This protein binds this small molecule.
Small molecule (SMILES): Nc1ncnc2c1ncn2[C@@H]1O[C@H](COP(=O)(O)OP(=O)(O)OP(O)(O)=S)[C@@H](O)[C@H]1O

Binding-site contacts:
Ligand atom O2A contacts residue THR65 of chain 1.D at 2.5 Å (h-bond).
Ligand atom O1A contacts residue THR65 of chain 1.D at 3.4 Å.
Ligand atom O2G contacts residue LYS64 of chain 1.D at 2.6 Å (salt-bridge).
Ligand atom N7 contacts residue GLY63 of chain 1.D at 3.2 Å.
Ligand atom O3A contacts residue GLY61 of chain 1.D at 3.4 Å.
Ligand atom PB contacts residue LYS64 of chain 1.D at 3.5 Å.
Ligand atom O3A contacts residue LYS64 of chain 1.D at 3.5 Å (salt-bridge).
Ligand atom N1 contacts residue ILE264 of chain 1.D at 3.5 Å.
Ligand atom C5' contacts residue ARG309 of chain 1.D at 3.4 Å.
Ligand atom O3A contacts residue ARG309 of chain 1.D at 3.2 Å (salt-bridge).
Ligand atom PA contacts residue ARG309 of chain 1.D at 3.3 Å.
Ligand atom O2A contacts residue GLY63 of chain 1.D at 3.0 Å.
Ligand atom O3B contacts residue ARG309 of chain 1.D at 2.5 Å (salt-bridge).
Ligand atom N7 contacts residue SER62 of chain 1.D at 3.1 Å (h-bond).
Ligand atom O1B contacts residue PRO59 of chain 1.D at 3.4 Å (h-bond).
Ligand atom O3B contacts residue GLY61 of chain 1.D at 3.2 Å (h-bond).
Ligand atom O3G contacts residue ARG309 of chain 1.D at 3.5 Å (salt-bridge).
Ligand atom N6 contacts residue VAL17 of chain 1.D at 3.5 Å.
Ligand atom PG contacts residue ARG309 of chain 1.D at 3.4 Å.
Ligand atom PG contacts residue ARG246 of chain 1.E at 3.3 Å.
Ligand atom C2 contacts residue ILE264 of chain 1.D at 3.4 Å (hydrophobic).
Ligand atom O1B contacts residue LYS64 of chain 1.D at 2.5 Å (salt-bridge).
Ligand atom O3G contacts residue THR65 of chain 1.D at 3.4 Å (h-bond).
Ligand atom S1G contacts residue ARG246 of chain 1.E at 2.7 Å (salt-bridge).
Ligand atom PB contacts residue ARG309 of chain 1.D at 3.4 Å.
Ligand atom C8 contacts residue GLY61 of chain 1.D at 3.2 Å.
Ligand atom O1B contacts residue SER62 of chain 1.D at 3.6 Å (h-bond).
Ligand atom O2A contacts residue LEU66 of chain 1.D at 2.8 Å (h-bond).
Ligand atom O2B contacts residue THR65 of chain 1.D at 2.9 Å (h-bond).
Ligand atom N6 contacts residue ILE18 of chain 1.D at 3.4 Å (h-bond).
Ligand atom O3A contacts residue SER62 of chain 1.D at 3.6 Å (h-bond).
Ligand atom O3A contacts residue GLY63 of chain 1.D at 3.1 Å (h-bond).
Ligand atom N9 contacts residue ALA308 of chain 1.D at 3.5 Å.
Ligand atom O2A contacts residue LYS64 of chain 1.D at 3.0 Å (salt-bridge).
Ligand atom O2B contacts residue LYS64 of chain 1.D at 3.6 Å.
Ligand atom O1A contacts residue ARG309 of chain 1.D at 2.6 Å (salt-bridge).
Ligand atom C8 contacts residue GLY63 of chain 1.D at 3.5 Å.
Ligand atom O3G contacts residue ARG246 of chain 1.E at 2.9 Å (salt-bridge).
Ligand atom C8 contacts residue ALA308 of chain 1.D at 3.6 Å (hydrophobic).
Ligand atom S1G contacts residue GLU242 of chain 1.E at 3.5 Å.

Sequence of chain 1.D:
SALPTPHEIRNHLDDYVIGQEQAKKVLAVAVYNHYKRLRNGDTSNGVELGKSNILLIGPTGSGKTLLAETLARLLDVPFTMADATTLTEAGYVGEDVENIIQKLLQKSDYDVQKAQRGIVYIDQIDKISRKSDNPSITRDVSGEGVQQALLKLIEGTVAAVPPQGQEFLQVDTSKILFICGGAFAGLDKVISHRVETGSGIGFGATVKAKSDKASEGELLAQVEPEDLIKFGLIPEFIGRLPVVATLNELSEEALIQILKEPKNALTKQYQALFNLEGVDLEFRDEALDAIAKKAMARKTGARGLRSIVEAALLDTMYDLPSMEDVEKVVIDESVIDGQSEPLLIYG

Sequence of chain 1.E:
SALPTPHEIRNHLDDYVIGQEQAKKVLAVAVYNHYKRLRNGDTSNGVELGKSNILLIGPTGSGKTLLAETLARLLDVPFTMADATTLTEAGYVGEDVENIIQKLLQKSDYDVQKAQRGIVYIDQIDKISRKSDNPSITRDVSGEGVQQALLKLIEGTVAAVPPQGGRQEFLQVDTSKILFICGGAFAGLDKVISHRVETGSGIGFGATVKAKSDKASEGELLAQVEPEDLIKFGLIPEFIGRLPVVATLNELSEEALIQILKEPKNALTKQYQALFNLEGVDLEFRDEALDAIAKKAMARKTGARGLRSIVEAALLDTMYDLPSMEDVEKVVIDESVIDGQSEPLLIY